The protein below binds the small molecule below.
Small molecule (SMILES): C[C@]12CC[C@H](O)C[C@@H]1/C(=N/O)C[C@@H]1[C@@H]2CC[C@]2(C)C(c3cccnc3)=CC[C@@H]12

Sequence of chain 1.D:
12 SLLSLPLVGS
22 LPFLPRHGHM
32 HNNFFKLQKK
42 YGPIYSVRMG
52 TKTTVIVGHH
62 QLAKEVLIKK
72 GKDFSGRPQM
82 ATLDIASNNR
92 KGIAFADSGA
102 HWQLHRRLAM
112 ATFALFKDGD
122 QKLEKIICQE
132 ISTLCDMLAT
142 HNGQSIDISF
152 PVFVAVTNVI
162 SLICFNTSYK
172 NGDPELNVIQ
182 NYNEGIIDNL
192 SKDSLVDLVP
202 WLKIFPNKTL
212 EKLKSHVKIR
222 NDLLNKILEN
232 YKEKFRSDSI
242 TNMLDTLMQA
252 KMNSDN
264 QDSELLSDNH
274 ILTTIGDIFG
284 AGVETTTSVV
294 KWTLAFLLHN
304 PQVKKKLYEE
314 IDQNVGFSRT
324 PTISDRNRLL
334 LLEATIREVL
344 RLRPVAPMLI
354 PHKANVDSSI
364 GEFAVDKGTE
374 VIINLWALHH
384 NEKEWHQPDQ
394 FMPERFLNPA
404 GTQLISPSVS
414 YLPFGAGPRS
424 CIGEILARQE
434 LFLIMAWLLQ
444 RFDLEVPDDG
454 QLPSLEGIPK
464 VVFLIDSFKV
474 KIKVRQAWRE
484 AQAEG

Binding-site contacts:
Ligand atom O6 contacts residue ASN184 of chain 1.D at 2.9 Å (h-bond).
Ligand atom C34 contacts residue ALA95 of chain 1.D at 3.3 Å (hydrophobic).
Ligand atom N17 contacts residue ALA87 of chain 1.D at 3.7 Å.
Ligand atom C30 contacts residue THR288 of chain 1.D at 3.9 Å.
Ligand atom O6 contacts residue ILE187 of chain 1.D at 3.5 Å.
Ligand atom C32 contacts residue VAL464 of chain 1.D at 3.9 Å (hydrophobic).
Ligand atom O18 contacts residue ALA87 of chain 1.D at 3.0 Å (h-bond).
Ligand atom C8 contacts residue ILE188 of chain 1.D at 3.8 Å (hydrophobic).
Ligand atom N29 contacts residue HEM1 of chain 1.K at 2.5 Å.
Ligand atom C28 contacts residue THR288 of chain 1.D at 4.0 Å.
Ligand atom C3 contacts residue ARG221 of chain 1.D at 3.7 Å.
Ligand atom N17 contacts residue ASP280 of chain 1.D at 4.0 Å.
Ligand atom C8 contacts residue ASN184 of chain 1.D at 4.1 Å.
Ligand atom C33 contacts residue ALA284 of chain 1.D at 3.9 Å (hydrophobic).
Ligand atom C9 contacts residue ILE188 of chain 1.D at 3.8 Å (hydrophobic).
Ligand atom C16 contacts residue ARG221 of chain 1.D at 4.1 Å.
Ligand atom O6 contacts residue TYR183 of chain 1.D at 3.7 Å.
Ligand atom C24 contacts residue ALA284 of chain 1.D at 3.9 Å (hydrophobic).
Ligand atom C33 contacts residue ALA95 of chain 1.D at 3.6 Å (hydrophobic).
Ligand atom C20 contacts residue ALA284 of chain 1.D at 3.8 Å (hydrophobic).
Ligand atom N29 contacts residue THR288 of chain 1.D at 3.8 Å.
Ligand atom O18 contacts residue ASP280 of chain 1.D at 3.3 Å (salt-bridge).
Ligand atom C1 contacts residue GLY283 of chain 1.D at 4.0 Å.
Ligand atom N17 contacts residue ARG221 of chain 1.D at 3.4 Å (salt-bridge).
Ligand atom C12 contacts residue GLY283 of chain 1.D at 4.1 Å.
Ligand atom C31 contacts residue THR288 of chain 1.D at 4.1 Å.
Ligand atom C22 contacts residue ALA284 of chain 1.D at 4.0 Å (hydrophobic).
Ligand atom O18 contacts residue ARG221 of chain 1.D at 3.8 Å.
Ligand atom C4 contacts residue ASN184 of chain 1.D at 3.6 Å.
Ligand atom C28 contacts residue HEM1 of chain 1.K at 3.0 Å.
Ligand atom C26 contacts residue ALA284 of chain 1.D at 3.7 Å (hydrophobic).
Ligand atom C31 contacts residue VAL348 of chain 1.D at 3.7 Å (hydrophobic).
Ligand atom C30 contacts residue HEM1 of chain 1.K at 3.5 Å.
Ligand atom O6 contacts residue ARG221 of chain 1.D at 3.8 Å.
Ligand atom C15 contacts residue ASP280 of chain 1.D at 3.6 Å.
Ligand atom C31 contacts residue VAL464 of chain 1.D at 4.0 Å (hydrophobic).
Ligand atom O18 contacts residue PHE96 of chain 1.D at 3.9 Å.
Ligand atom C28 contacts residue ALA284 of chain 1.D at 4.0 Å (hydrophobic).
Ligand atom C30 contacts residue VAL348 of chain 1.D at 3.6 Å (hydrophobic).
Ligand atom C23 contacts residue PHE96 of chain 1.D at 3.8 Å (hydrophobic).